Sequence of chain 1.A:
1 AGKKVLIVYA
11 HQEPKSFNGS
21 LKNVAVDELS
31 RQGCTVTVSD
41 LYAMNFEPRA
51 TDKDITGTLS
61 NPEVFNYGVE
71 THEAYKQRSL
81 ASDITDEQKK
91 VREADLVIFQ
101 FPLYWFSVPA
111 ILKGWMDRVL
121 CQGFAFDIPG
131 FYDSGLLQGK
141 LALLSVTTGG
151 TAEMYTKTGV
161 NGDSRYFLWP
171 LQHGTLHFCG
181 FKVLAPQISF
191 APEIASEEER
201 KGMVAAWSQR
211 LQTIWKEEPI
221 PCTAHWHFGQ

The protein below binds the small molecule below.
Small molecule (SMILES): COc1cc2c(C)cc(=O)n(C)c2c(OC)c1OC

Binding-site contacts:
Ligand atom C6 contacts residue PHE126 of chain 1.B at 4.0 Å (hydrophobic).
Ligand atom C16 contacts residue PHE106 of chain 1.A at 4.1 Å (hydrophobic).
Ligand atom C9 contacts residue FAD1 of chain 1.D at 3.6 Å.
Ligand atom C7 contacts residue FAD1 of chain 1.D at 3.4 Å.
Ligand atom N10 contacts residue FAD1 of chain 1.D at 3.7 Å.
Ligand atom O13 contacts residue GLY149 of chain 1.A at 3.6 Å.
Ligand atom C12 contacts residue FAD1 of chain 1.D at 4.1 Å.
Ligand atom C17 contacts residue FAD1 of chain 1.D at 3.4 Å.
Ligand atom C16 contacts residue TRP105 of chain 1.A at 3.8 Å (hydrophobic).
Ligand atom C16 contacts residue GLY174 of chain 1.B at 3.4 Å.
Ligand atom O13 contacts residue FAD1 of chain 1.D at 4.0 Å.
Ligand atom C18 contacts residue PHE126 of chain 1.B at 3.8 Å (hydrophobic).
Ligand atom C8 contacts residue PHE178 of chain 1.B at 3.5 Å (hydrophobic).
Ligand atom O11 contacts residue ASN161 of chain 1.A at 2.7 Å (h-bond).
Ligand atom C2 contacts residue PHE178 of chain 1.B at 3.7 Å (hydrophobic).
Ligand atom C8 contacts residue TYR155 of chain 1.A at 4.1 Å (hydrophobic).
Ligand atom C18 contacts residue GLN122 of chain 1.B at 3.7 Å.
Ligand atom C2 contacts residue FAD1 of chain 1.D at 3.5 Å.
Ligand atom C16 contacts residue FAD1 of chain 1.D at 3.3 Å.
Ligand atom C4 contacts residue FAD1 of chain 1.D at 3.6 Å.
Ligand atom C16 contacts residue PHE178 of chain 1.B at 3.5 Å (hydrophobic).
Ligand atom C17 contacts residue PHE126 of chain 1.B at 3.3 Å (hydrophobic).
Ligand atom C7 contacts residue PHE178 of chain 1.B at 3.5 Å (hydrophobic).
Ligand atom C12 contacts residue GLY149 of chain 1.A at 3.3 Å.
Ligand atom C12 contacts residue GLY150 of chain 1.A at 3.1 Å.
Ligand atom C17 contacts residue TRP105 of chain 1.A at 3.3 Å (hydrophobic).
Ligand atom C3 contacts residue FAD1 of chain 1.D at 3.5 Å.
Ligand atom O11 contacts residue GLY150 of chain 1.A at 3.5 Å.
Ligand atom C8 contacts residue FAD1 of chain 1.D at 3.6 Å.
Ligand atom C5 contacts residue FAD1 of chain 1.D at 3.4 Å.
Ligand atom C1 contacts residue PHE178 of chain 1.B at 4.0 Å (hydrophobic).
Ligand atom O11 contacts residue FAD1 of chain 1.D at 3.9 Å.
Ligand atom C6 contacts residue FAD1 of chain 1.D at 3.5 Å.
Ligand atom C9 contacts residue ASN161 of chain 1.A at 3.6 Å.
Ligand atom O14 contacts residue FAD1 of chain 1.D at 3.5 Å.
Ligand atom C1 contacts residue FAD1 of chain 1.D at 3.3 Å.
Ligand atom O15 contacts residue FAD1 of chain 1.D at 3.2 Å.
Ligand atom N10 contacts residue GLY150 of chain 1.A at 3.8 Å.
Ligand atom C8 contacts residue ASN161 of chain 1.A at 3.7 Å.
Ligand atom O15 contacts residue PHE126 of chain 1.B at 3.4 Å.

Sequence of chain 1.B:
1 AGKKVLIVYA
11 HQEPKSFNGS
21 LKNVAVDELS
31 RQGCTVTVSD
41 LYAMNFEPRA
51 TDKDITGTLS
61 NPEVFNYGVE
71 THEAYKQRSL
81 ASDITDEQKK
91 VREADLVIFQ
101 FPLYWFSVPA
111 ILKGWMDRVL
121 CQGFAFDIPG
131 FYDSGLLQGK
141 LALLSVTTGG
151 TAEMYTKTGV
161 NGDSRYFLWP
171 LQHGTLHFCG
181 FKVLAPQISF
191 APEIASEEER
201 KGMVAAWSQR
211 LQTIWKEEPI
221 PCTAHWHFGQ